Sequence of chain 1.B:
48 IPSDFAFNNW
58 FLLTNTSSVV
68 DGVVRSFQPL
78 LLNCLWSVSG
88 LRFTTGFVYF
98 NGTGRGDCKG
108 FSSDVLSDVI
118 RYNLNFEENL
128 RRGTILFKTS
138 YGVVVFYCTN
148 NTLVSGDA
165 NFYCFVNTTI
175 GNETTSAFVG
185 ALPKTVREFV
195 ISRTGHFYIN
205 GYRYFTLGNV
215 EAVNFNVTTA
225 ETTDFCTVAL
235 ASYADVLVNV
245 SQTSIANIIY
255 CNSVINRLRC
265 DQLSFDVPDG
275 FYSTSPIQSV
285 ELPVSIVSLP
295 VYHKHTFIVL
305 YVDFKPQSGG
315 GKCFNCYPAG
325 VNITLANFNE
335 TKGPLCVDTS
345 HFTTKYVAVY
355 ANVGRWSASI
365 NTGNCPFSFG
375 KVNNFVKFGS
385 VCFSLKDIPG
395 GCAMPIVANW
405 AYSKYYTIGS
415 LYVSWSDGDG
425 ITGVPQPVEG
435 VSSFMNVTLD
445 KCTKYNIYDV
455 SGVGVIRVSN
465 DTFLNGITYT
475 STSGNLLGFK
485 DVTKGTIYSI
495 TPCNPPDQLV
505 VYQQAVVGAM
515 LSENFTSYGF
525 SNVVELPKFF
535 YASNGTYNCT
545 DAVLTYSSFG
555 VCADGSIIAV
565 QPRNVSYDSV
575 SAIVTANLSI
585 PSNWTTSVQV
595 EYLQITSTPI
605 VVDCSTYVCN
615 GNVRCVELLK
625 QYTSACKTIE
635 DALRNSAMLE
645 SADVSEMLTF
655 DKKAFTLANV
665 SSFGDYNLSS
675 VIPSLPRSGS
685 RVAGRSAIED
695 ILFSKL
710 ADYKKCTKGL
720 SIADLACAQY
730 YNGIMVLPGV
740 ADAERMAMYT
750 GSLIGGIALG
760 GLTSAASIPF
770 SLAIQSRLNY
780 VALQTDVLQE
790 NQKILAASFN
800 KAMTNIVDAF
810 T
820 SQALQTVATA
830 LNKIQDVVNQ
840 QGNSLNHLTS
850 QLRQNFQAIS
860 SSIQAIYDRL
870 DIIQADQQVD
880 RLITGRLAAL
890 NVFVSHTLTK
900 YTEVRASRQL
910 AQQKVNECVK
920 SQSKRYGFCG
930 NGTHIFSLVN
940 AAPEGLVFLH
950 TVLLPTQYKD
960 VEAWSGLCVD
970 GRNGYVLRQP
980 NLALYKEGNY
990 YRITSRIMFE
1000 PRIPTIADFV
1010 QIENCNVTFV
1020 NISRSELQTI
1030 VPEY

This protein binds this small molecule.
Small molecule (SMILES): CC(=O)N[C@@H]1[C@@H](O)[C@H](O)[C@@H](CO)O[C@H]1O

Binding-site contacts:
Ligand atom C5 contacts residue ASN98 of chain 1.B at 3.6 Å.
Ligand atom C2 contacts residue ASN98 of chain 1.B at 2.5 Å.
Ligand atom C4 contacts residue ASN98 of chain 1.B at 4.2 Å.
Ligand atom O5 contacts residue ASN98 of chain 1.B at 2.3 Å (h-bond).
Ligand atom N2 contacts residue TYR96 of chain 1.B at 4.3 Å.
Ligand atom C7 contacts residue ASN98 of chain 1.B at 4.1 Å.
Ligand atom C3 contacts residue ASN98 of chain 1.B at 3.8 Å.
Ligand atom C1 contacts residue ASN98 of chain 1.B at 1.4 Å.
Ligand atom C8 contacts residue TYR96 of chain 1.B at 2.8 Å (hydrophobic).
Ligand atom N2 contacts residue ASN98 of chain 1.B at 2.9 Å (h-bond).
Ligand atom C7 contacts residue TYR96 of chain 1.B at 4.2 Å (hydrophobic).